Sequence of chain 3.F:
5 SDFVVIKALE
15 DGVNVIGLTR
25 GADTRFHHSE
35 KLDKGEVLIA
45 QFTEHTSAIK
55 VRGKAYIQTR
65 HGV

Binding-site contacts:
Ligand atom N contacts residue HIS31 of chain 3.G at 4.1 Å.
Ligand atom CE2 contacts residue ALA44 of chain 3.G at 3.9 Å (hydrophobic).
Ligand atom CZ3 contacts residue HIS32 of chain 3.G at 3.4 Å.
Ligand atom C contacts residue ARG24 of chain 3.F at 3.9 Å.
Ligand atom NE1 contacts residue ALA44 of chain 3.G at 3.5 Å.
Ligand atom CE3 contacts residue HIS32 of chain 3.G at 3.0 Å.
Ligand atom CZ2 contacts residue VAL19 of chain 3.G at 4.0 Å (hydrophobic).
Ligand atom CH2 contacts residue VAL19 of chain 3.G at 3.6 Å (hydrophobic).
Ligand atom OXT contacts residue ASP27 of chain 3.F at 4.0 Å.
Ligand atom CB contacts residue THR28 of chain 3.F at 4.0 Å.
Ligand atom CZ3 contacts residue GLY21 of chain 3.G at 3.8 Å.
Ligand atom NE1 contacts residue GLN45 of chain 3.G at 3.3 Å (h-bond).
Ligand atom CA contacts residue SER51 of chain 3.F at 3.5 Å.
Ligand atom CA contacts residue THR47 of chain 3.G at 3.4 Å.
Ligand atom O contacts residue ARG24 of chain 3.F at 3.2 Å.
Ligand atom C contacts residue SER51 of chain 3.F at 3.5 Å.
Ligand atom N contacts residue THR50 of chain 3.G at 2.6 Å (h-bond).
Ligand atom CE2 contacts residue ILE53 of chain 3.G at 4.2 Å (hydrophobic).
Ligand atom CG contacts residue THR50 of chain 3.G at 4.2 Å.
Ligand atom OXT contacts residue GLY25 of chain 3.F at 3.0 Å (h-bond).
Ligand atom O contacts residue GLY25 of chain 3.F at 2.5 Å (h-bond).
Ligand atom OXT contacts residue ARG24 of chain 3.F at 4.1 Å.
Ligand atom C contacts residue THR28 of chain 3.F at 4.2 Å.
Ligand atom CD1 contacts residue GLN45 of chain 3.G at 3.2 Å.
Ligand atom C contacts residue GLY25 of chain 3.F at 3.2 Å.
Ligand atom O contacts residue SER51 of chain 3.F at 3.5 Å (h-bond).
Ligand atom N contacts residue THR47 of chain 3.G at 2.7 Å (h-bond).
Ligand atom OXT contacts residue THR28 of chain 3.F at 3.1 Å (h-bond).
Ligand atom OXT contacts residue THR23 of chain 3.F at 2.5 Å (h-bond).
Ligand atom C contacts residue THR47 of chain 3.G at 4.1 Å.
Ligand atom CH2 contacts residue GLY21 of chain 3.G at 3.6 Å.
Ligand atom CZ2 contacts residue ALA44 of chain 3.G at 4.1 Å (hydrophobic).
Ligand atom O contacts residue THR23 of chain 3.F at 3.4 Å (h-bond).
Ligand atom CA contacts residue THR50 of chain 3.G at 4.0 Å.
Ligand atom CZ2 contacts residue ILE53 of chain 3.G at 3.5 Å (hydrophobic).
Ligand atom NE1 contacts residue ILE53 of chain 3.G at 3.9 Å.
Ligand atom O contacts residue THR47 of chain 3.G at 3.8 Å.
Ligand atom C contacts residue THR23 of chain 3.F at 3.2 Å.
Ligand atom CH2 contacts residue ILE20 of chain 3.G at 4.0 Å (hydrophobic).
Ligand atom CZ3 contacts residue VAL19 of chain 3.G at 4.0 Å (hydrophobic).

The protein below binds the small molecule below.
Small molecule (SMILES): N[C@@H](Cc1c[nH]c2ccccc12)C(=O)O

Sequence of chain 3.G:
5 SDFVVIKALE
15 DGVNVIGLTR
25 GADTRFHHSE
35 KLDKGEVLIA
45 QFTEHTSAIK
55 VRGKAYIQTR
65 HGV